The protein below binds the small molecule below.
Small molecule (SMILES): CC(=O)N[C@H]1[C@H]([C@H](O)[C@H](O)CO)O[C@@](O[C@H]2[C@@H](O)[C@@H](CO)O[C@@H](O[C@H]3[C@H](O)[C@@H](O)[C@H](O)O[C@@H]3CO)[C@@H]2O)(C(=O)O)C[C@@H]1O

Sequence of chain 6.E:
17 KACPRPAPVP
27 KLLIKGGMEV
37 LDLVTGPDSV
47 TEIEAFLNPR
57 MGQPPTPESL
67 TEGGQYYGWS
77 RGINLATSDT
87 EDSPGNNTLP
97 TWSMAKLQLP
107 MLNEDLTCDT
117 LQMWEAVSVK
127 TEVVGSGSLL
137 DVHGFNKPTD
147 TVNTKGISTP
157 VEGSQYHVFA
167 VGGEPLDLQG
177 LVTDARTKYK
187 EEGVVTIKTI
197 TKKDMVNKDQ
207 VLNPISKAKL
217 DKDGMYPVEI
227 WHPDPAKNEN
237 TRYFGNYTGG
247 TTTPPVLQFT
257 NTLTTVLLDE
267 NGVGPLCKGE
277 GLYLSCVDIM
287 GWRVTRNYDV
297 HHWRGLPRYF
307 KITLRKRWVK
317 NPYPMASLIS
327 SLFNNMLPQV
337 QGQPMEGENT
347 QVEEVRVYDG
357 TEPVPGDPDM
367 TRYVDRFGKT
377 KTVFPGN

Binding-site contacts:
Ligand atom O6 contacts residue THR94 of chain 6.E at 3.7 Å.
Ligand atom C3 contacts residue VAL296 of chain 6.E at 3.5 Å (hydrophobic).
Ligand atom C2 contacts residue GLY78 of chain 6.E at 4.2 Å.
Ligand atom N5 contacts residue TYR72 of chain 6.E at 3.2 Å (h-bond).
Ligand atom O4 contacts residue ILE79 of chain 6.E at 3.4 Å (h-bond).
Ligand atom O1B contacts residue TYR72 of chain 6.E at 3.7 Å.
Ligand atom O6 contacts residue GLY78 of chain 6.E at 3.8 Å.
Ligand atom C3 contacts residue HIS298 of chain 6.E at 3.6 Å.
Ligand atom O3 contacts residue GLY78 of chain 6.E at 3.6 Å.
Ligand atom O8 contacts residue TYR72 of chain 6.E at 3.2 Å (h-bond).
Ligand atom C11 contacts residue ASP85 of chain 6.A at 3.8 Å.
Ligand atom C6 contacts residue TYR72 of chain 6.E at 3.5 Å (hydrophobic).
Ligand atom O4 contacts residue GLY78 of chain 6.E at 3.1 Å.
Ligand atom O10 contacts residue ASN293 of chain 6.E at 3.8 Å.
Ligand atom C5 contacts residue TYR72 of chain 6.E at 3.5 Å (hydrophobic).
Ligand atom O4 contacts residue VAL296 of chain 6.E at 4.2 Å.
Ligand atom O3 contacts residue VAL296 of chain 6.E at 4.2 Å.
Ligand atom O4 contacts residue THR291 of chain 6.E at 3.4 Å.
Ligand atom C3 contacts residue GLY78 of chain 6.E at 4.1 Å.
Ligand atom O1B contacts residue ARG77 of chain 6.E at 2.8 Å (salt-bridge).
Ligand atom C1 contacts residue ARG77 of chain 6.E at 3.4 Å.
Ligand atom C4 contacts residue ARG77 of chain 6.E at 4.2 Å.
Ligand atom O1A contacts residue ARG77 of chain 6.E at 3.1 Å (salt-bridge).
Ligand atom C3 contacts residue GLY78 of chain 6.E at 4.2 Å.
Ligand atom C1 contacts residue TYR72 of chain 6.E at 3.7 Å (hydrophobic).
Ligand atom O10 contacts residue THR291 of chain 6.E at 4.0 Å.
Ligand atom O6 contacts residue ASN93 of chain 6.E at 2.8 Å (h-bond).
Ligand atom C6 contacts residue ASN93 of chain 6.E at 3.5 Å.
Ligand atom C5 contacts residue ASN93 of chain 6.E at 4.3 Å.
Ligand atom C7 contacts residue TYR72 of chain 6.E at 4.2 Å (hydrophobic).
Ligand atom O4 contacts residue HIS298 of chain 6.E at 3.1 Å (h-bond).
Ligand atom O1A contacts residue TYR72 of chain 6.E at 3.4 Å.
Ligand atom C8 contacts residue TYR72 of chain 6.E at 4.2 Å (hydrophobic).
Ligand atom O6 contacts residue ARG77 of chain 6.E at 4.0 Å.
Ligand atom C4 contacts residue TYR72 of chain 6.E at 3.2 Å (hydrophobic).
Ligand atom O1A contacts residue GLY78 of chain 6.E at 3.6 Å (h-bond).
Ligand atom C10 contacts residue TYR72 of chain 6.E at 4.2 Å (hydrophobic).
Ligand atom C4 contacts residue GLY78 of chain 6.E at 3.4 Å.
Ligand atom O4 contacts residue TYR72 of chain 6.E at 3.9 Å.
Ligand atom C4 contacts residue HIS298 of chain 6.E at 3.7 Å.

Sequence of chain 6.A:
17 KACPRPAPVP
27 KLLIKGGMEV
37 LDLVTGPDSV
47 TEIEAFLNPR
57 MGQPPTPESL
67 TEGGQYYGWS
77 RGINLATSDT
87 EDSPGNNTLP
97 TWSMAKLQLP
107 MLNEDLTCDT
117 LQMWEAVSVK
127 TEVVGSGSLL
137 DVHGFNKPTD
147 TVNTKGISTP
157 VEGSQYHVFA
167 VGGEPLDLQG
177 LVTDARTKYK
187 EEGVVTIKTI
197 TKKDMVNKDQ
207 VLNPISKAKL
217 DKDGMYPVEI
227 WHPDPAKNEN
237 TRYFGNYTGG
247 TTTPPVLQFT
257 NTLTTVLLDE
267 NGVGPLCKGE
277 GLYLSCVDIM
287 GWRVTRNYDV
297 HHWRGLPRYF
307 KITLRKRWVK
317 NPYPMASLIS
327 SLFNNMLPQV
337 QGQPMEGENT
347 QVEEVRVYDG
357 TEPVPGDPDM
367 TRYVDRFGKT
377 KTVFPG